Sequence of chain 1.B:
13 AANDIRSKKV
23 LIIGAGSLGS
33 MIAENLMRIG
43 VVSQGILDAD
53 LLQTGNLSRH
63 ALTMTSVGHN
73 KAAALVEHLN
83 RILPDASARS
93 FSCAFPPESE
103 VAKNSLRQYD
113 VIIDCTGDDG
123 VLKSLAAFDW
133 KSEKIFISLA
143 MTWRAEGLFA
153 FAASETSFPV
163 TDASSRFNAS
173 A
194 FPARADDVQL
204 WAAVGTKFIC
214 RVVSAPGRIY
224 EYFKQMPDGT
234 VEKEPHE

Binding-site contacts:
Ligand atom N contacts residue AMP1 of chain 1.F at 3.0 Å (h-bond).
Ligand atom C contacts residue AMP1 of chain 1.F at 3.7 Å.
Ligand atom O contacts residue TRP145 of chain 1.B at 3.7 Å.
Ligand atom NH2 contacts residue ASP121 of chain 1.B at 2.8 Å (salt-bridge).
Ligand atom CE2 contacts residue ALA196 of chain 1.B at 3.8 Å (hydrophobic).
Ligand atom CB contacts residue AMP1 of chain 1.F at 3.8 Å.
Ligand atom CD1 contacts residue AMP1 of chain 1.F at 3.0 Å.
Ligand atom NH1 contacts residue ALA142 of chain 1.B at 3.4 Å.
Ligand atom CE2 contacts residue MET143 of chain 1.B at 3.6 Å (hydrophobic).
Ligand atom C contacts residue AMP1 of chain 1.F at 1.6 Å.
Ligand atom CA contacts residue MET143 of chain 1.B at 3.8 Å (hydrophobic).
Ligand atom CB contacts residue ALA142 of chain 1.B at 3.6 Å (hydrophobic).
Ligand atom CZ contacts residue MET143 of chain 1.B at 3.8 Å (hydrophobic).
Ligand atom CB contacts residue THR118 of chain 1.B at 3.4 Å.
Ligand atom CA contacts residue TRP145 of chain 1.B at 3.3 Å (hydrophobic).
Ligand atom CG contacts residue PHE151 of chain 1.B at 3.5 Å (hydrophobic).
Ligand atom N contacts residue MET143 of chain 1.B at 2.8 Å (h-bond).
Ligand atom CD2 contacts residue THR144 of chain 1.B at 3.4 Å.
Ligand atom NH1 contacts residue SER140 of chain 1.B at 3.8 Å.
Ligand atom O contacts residue GLY119 of chain 1.B at 3.2 Å (h-bond).
Ligand atom CB contacts residue CYS117 of chain 1.B at 2.8 Å (hydrophobic).
Ligand atom CB contacts residue GLY119 of chain 1.B at 3.6 Å.
Ligand atom CZ contacts residue ASP121 of chain 1.B at 3.7 Å.
Ligand atom CD2 contacts residue TRP145 of chain 1.B at 3.9 Å (hydrophobic).
Ligand atom CZ contacts residue ARG61 of chain 1.B at 3.8 Å.
Ligand atom C contacts residue MET143 of chain 1.B at 3.5 Å (hydrophobic).
Ligand atom C contacts residue TRP145 of chain 1.B at 3.6 Å (hydrophobic).
Ligand atom NH2 contacts residue LEU124 of chain 1.B at 3.4 Å.
Ligand atom O contacts residue TRP145 of chain 1.B at 3.5 Å.
Ligand atom O contacts residue AMP1 of chain 1.F at 2.3 Å (h-bond).
Ligand atom N contacts residue TRP145 of chain 1.B at 3.4 Å.
Ligand atom CA contacts residue MET143 of chain 1.B at 3.3 Å (hydrophobic).
Ligand atom CA contacts residue AMP1 of chain 1.F at 2.8 Å.
Ligand atom CD contacts residue PHE151 of chain 1.B at 3.8 Å (hydrophobic).
Ligand atom O contacts residue MET143 of chain 1.B at 3.1 Å (h-bond).
Ligand atom O contacts residue LEU30 of chain 1.B at 3.1 Å (h-bond).
Ligand atom NE contacts residue ASP121 of chain 1.B at 3.8 Å.
Ligand atom CE1 contacts residue AMP1 of chain 1.F at 3.2 Å.
Ligand atom O contacts residue SER29 of chain 1.B at 3.3 Å (h-bond).
Ligand atom CB contacts residue TRP145 of chain 1.B at 3.2 Å (hydrophobic).

The small molecule below binds the protein below.
Small molecule (SMILES): C[C@@H](C=O)NC(=O)[C@H](Cc1ccccc1)NC(=O)[C@H](CCCNC(N)=[NH2+])NC(=O)CN